Sequence of chain 2.A:
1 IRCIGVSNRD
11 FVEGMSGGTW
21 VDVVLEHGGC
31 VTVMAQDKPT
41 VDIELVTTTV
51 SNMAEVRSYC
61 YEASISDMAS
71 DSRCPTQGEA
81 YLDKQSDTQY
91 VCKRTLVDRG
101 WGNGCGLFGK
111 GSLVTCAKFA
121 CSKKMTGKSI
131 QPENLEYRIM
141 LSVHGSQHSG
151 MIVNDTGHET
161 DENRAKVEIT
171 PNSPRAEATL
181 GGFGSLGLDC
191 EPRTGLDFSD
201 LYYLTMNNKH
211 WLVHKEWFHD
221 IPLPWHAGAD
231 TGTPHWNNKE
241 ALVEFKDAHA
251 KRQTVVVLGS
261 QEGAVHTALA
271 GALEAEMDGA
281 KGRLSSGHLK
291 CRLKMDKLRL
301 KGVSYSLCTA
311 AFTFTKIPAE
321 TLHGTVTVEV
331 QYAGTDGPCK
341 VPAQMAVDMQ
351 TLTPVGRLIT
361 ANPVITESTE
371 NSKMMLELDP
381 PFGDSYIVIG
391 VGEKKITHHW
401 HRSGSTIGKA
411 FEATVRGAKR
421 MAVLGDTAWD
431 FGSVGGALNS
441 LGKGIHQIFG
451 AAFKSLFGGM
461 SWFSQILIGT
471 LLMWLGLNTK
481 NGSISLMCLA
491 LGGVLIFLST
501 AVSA

A small-molecule ligand and the protein it binds are described below.
Small molecule (SMILES): CC(=O)N[C@@H]1[C@@H](O)[C@H](O)[C@@H](CO)O[C@H]1O

Binding-site contacts:
Ligand atom C7 contacts residue ASN154 of chain 2.A at 3.3 Å.
Ligand atom N2 contacts residue THR156 of chain 2.A at 4.3 Å.
Ligand atom O5 contacts residue THR156 of chain 2.A at 3.9 Å.
Ligand atom C5 contacts residue THR156 of chain 2.A at 4.1 Å.
Ligand atom C3 contacts residue THR156 of chain 2.A at 4.5 Å.
Ligand atom C6 contacts residue MET151 of chain 2.A at 4.0 Å (hydrophobic).
Ligand atom C2 contacts residue ASN154 of chain 2.A at 2.5 Å.
Ligand atom C2 contacts residue THR156 of chain 2.A at 4.2 Å.
Ligand atom C4 contacts residue ASN154 of chain 2.A at 4.3 Å.
Ligand atom C1 contacts residue THR156 of chain 2.A at 3.2 Å.
Ligand atom C8 contacts residue ASN154 of chain 2.A at 2.8 Å.
Ligand atom N2 contacts residue ASN154 of chain 2.A at 2.9 Å (h-bond).
Ligand atom O5 contacts residue MET151 of chain 2.A at 3.9 Å.
Ligand atom C1 contacts residue ASN154 of chain 2.A at 1.4 Å.
Ligand atom C5 contacts residue ASN154 of chain 2.A at 3.7 Å.
Ligand atom O5 contacts residue ASN154 of chain 2.A at 2.3 Å (h-bond).
Ligand atom O6 contacts residue MET151 of chain 2.A at 4.0 Å.
Ligand atom C3 contacts residue ASN154 of chain 2.A at 3.8 Å.
Ligand atom O7 contacts residue ASN154 of chain 2.A at 4.3 Å.